Sequence of chain 1.A:
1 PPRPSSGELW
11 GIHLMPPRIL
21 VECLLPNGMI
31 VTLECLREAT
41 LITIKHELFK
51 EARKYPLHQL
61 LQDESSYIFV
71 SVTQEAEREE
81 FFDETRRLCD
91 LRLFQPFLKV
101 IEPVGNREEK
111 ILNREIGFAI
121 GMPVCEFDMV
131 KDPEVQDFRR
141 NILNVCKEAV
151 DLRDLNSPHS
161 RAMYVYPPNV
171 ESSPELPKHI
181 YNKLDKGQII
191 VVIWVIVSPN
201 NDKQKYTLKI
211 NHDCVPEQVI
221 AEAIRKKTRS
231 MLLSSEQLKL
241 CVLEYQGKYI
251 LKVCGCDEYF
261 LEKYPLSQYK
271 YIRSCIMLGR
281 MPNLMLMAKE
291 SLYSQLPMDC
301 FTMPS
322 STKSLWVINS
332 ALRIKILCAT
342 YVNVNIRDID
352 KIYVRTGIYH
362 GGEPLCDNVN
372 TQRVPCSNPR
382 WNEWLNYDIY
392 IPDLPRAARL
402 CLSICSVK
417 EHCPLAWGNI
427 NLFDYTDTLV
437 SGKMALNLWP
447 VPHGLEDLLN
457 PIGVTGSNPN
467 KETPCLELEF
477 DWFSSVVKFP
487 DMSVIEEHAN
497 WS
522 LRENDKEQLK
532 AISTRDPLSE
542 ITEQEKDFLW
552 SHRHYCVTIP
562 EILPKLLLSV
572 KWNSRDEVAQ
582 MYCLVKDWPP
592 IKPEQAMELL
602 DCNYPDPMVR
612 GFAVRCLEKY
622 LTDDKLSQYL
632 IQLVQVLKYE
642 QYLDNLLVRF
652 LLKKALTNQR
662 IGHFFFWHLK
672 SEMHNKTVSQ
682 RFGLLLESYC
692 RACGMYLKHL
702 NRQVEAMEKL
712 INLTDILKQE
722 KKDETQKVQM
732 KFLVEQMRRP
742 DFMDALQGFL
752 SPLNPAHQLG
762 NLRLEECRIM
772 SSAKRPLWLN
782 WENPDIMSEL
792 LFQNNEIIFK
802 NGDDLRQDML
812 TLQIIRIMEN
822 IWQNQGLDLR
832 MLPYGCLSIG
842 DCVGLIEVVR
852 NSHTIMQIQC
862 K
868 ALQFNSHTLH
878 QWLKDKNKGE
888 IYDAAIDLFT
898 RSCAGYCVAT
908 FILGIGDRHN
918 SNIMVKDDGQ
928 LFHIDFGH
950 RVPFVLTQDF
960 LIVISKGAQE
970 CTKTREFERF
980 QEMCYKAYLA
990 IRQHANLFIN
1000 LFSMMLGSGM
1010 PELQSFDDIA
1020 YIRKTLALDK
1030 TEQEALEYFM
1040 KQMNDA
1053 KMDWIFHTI

Binding-site contacts:
Ligand atom O4 contacts residue GLN858 of chain 1.A at 3.2 Å (h-bond).
Ligand atom C28 contacts residue MET771 of chain 1.A at 3.8 Å (hydrophobic).
Ligand atom C14 contacts residue ILE847 of chain 1.A at 3.9 Å (hydrophobic).
Ligand atom O11 contacts residue VAL850 of chain 1.A at 3.1 Å.
Ligand atom C12 contacts residue MET921 of chain 1.A at 3.8 Å (hydrophobic).
Ligand atom N21 contacts residue ASP809 of chain 1.A at 3.9 Å.
Ligand atom N20 contacts residue ASP932 of chain 1.A at 3.8 Å.
Ligand atom C1 contacts residue SER853 of chain 1.A at 3.0 Å.
Ligand atom C31 contacts residue MET921 of chain 1.A at 3.7 Å (hydrophobic).
Ligand atom S16 contacts residue ILE931 of chain 1.A at 3.8 Å.
Ligand atom C22 contacts residue ASP932 of chain 1.A at 3.8 Å.
Ligand atom CL contacts residue ILE847 of chain 1.A at 3.7 Å.
Ligand atom C13 contacts residue ILE931 of chain 1.A at 3.8 Å (hydrophobic).
Ligand atom N5 contacts residue TRP779 of chain 1.A at 3.8 Å.
Ligand atom C14 contacts residue ILE931 of chain 1.A at 3.9 Å (hydrophobic).
Ligand atom O11 contacts residue VAL849 of chain 1.A at 3.9 Å.
Ligand atom N21 contacts residue ASP932 of chain 1.A at 3.7 Å.
Ligand atom C6 contacts residue MET921 of chain 1.A at 3.7 Å (hydrophobic).
Ligand atom C13 contacts residue GLU848 of chain 1.A at 3.6 Å.
Ligand atom C18 contacts residue ILE931 of chain 1.A at 3.9 Å (hydrophobic).
Ligand atom S16 contacts residue ILE799 of chain 1.A at 3.8 Å.
Ligand atom N20 contacts residue ILE847 of chain 1.A at 3.5 Å.
Ligand atom C31 contacts residue VAL850 of chain 1.A at 3.8 Å (hydrophobic).
Ligand atom N5 contacts residue SER853 of chain 1.A at 3.9 Å.
Ligand atom C7 contacts residue TRP779 of chain 1.A at 3.8 Å (hydrophobic).
Ligand atom C12 contacts residue ILE931 of chain 1.A at 3.8 Å (hydrophobic).
Ligand atom C12 contacts residue VAL850 of chain 1.A at 3.1 Å (hydrophobic).
Ligand atom C18 contacts residue ILE847 of chain 1.A at 3.6 Å (hydrophobic).
Ligand atom C10 contacts residue MET921 of chain 1.A at 3.8 Å (hydrophobic).
Ligand atom N21 contacts residue ILE847 of chain 1.A at 3.8 Å.
Ligand atom C13 contacts residue TYR835 of chain 1.A at 3.8 Å (hydrophobic).
Ligand atom C31 contacts residue VAL849 of chain 1.A at 3.8 Å (hydrophobic).
Ligand atom C19 contacts residue ILE847 of chain 1.A at 3.9 Å (hydrophobic).
Ligand atom C22 contacts residue LYS801 of chain 1.A at 3.8 Å.
Ligand atom CL contacts residue ILE799 of chain 1.A at 3.4 Å.
Ligand atom C17 contacts residue ILE931 of chain 1.A at 3.9 Å (hydrophobic).
Ligand atom C12 contacts residue PHE929 of chain 1.A at 3.7 Å (hydrophobic).
Ligand atom C3 contacts residue SER853 of chain 1.A at 3.5 Å.
Ligand atom O2 contacts residue SER853 of chain 1.A at 3.0 Å (h-bond).
Ligand atom C18 contacts residue TYR835 of chain 1.A at 3.8 Å (hydrophobic).

The protein below binds the small molecule below.
Small molecule (SMILES): COC(=O)Nc1ccc2c(c1)OCCc1cc(-c3nncn3-c3ccccc3Cl)sc1-2